Sequence of chain 47.A:
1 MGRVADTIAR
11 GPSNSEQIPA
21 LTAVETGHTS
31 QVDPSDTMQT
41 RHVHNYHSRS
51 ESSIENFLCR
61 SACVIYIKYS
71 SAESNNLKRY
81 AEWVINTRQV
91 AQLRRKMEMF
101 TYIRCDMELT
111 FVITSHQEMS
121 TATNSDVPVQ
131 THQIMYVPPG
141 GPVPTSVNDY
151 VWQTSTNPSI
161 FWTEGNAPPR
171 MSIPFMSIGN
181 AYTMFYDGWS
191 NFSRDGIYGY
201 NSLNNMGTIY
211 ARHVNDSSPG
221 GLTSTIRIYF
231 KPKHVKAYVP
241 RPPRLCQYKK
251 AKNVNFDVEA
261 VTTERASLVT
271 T

This protein binds this small molecule.
Small molecule (SMILES): CCCOc1ccc2cc(S(=O)(=O)Nc3ccc(C(=O)O)cc3)ccc2c1

Sequence of chain 47.C:
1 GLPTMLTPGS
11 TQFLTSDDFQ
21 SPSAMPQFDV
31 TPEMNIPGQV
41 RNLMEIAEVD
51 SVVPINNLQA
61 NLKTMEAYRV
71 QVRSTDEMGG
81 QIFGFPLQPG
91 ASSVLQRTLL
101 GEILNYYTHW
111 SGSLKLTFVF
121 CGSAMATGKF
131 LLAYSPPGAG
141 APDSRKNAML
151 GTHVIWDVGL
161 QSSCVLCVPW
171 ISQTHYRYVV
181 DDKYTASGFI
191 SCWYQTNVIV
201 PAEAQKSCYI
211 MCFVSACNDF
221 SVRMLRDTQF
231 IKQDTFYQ

Sequence of chain 17.A:
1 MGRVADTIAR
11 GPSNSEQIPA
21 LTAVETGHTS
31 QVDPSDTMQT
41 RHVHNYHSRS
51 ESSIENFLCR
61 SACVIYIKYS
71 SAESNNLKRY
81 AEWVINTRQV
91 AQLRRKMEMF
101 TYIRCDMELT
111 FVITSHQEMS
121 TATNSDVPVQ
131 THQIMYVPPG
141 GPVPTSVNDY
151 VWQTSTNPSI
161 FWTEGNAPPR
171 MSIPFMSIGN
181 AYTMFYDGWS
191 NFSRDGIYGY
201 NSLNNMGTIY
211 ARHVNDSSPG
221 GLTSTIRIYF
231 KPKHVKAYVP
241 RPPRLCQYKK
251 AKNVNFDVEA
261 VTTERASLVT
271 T

Binding-site contacts:
Ligand atom C6 contacts residue GLN153 of chain 17.A at 3.2 Å.
Ligand atom O4 contacts residue ARG212 of chain 17.A at 2.8 Å (salt-bridge).
Ligand atom C16 contacts residue PHE236 of chain 47.C at 3.7 Å (hydrophobic).
Ligand atom C8 contacts residue ASP234 of chain 47.C at 3.3 Å.
Ligand atom C13 contacts residue TYR66 of chain 47.A at 3.4 Å (hydrophobic).
Ligand atom C3 contacts residue ASP149 of chain 17.A at 3.5 Å.
Ligand atom C10 contacts residue ASN148 of chain 17.A at 3.7 Å.
Ligand atom O2 contacts residue PHE236 of chain 47.C at 3.4 Å (h-bond).
Ligand atom N1 contacts residue PHE236 of chain 47.C at 3.6 Å.
Ligand atom C20 contacts residue ARG227 of chain 47.A at 3.6 Å.
Ligand atom O5 contacts residue TYR229 of chain 47.A at 3.8 Å.
Ligand atom O1 contacts residue ASP149 of chain 17.A at 3.6 Å.
Ligand atom C4 contacts residue ASN148 of chain 17.A at 3.3 Å.
Ligand atom C7 contacts residue THR235 of chain 47.C at 3.8 Å.
Ligand atom C20 contacts residue ARG212 of chain 17.A at 3.4 Å.
Ligand atom O4 contacts residue ARG227 of chain 47.A at 3.3 Å (salt-bridge).
Ligand atom C6 contacts residue PHE236 of chain 47.C at 3.5 Å (hydrophobic).
Ligand atom N1 contacts residue GLN233 of chain 47.C at 3.3 Å (h-bond).
Ligand atom C15 contacts residue TYR66 of chain 47.A at 3.4 Å (hydrophobic).
Ligand atom O5 contacts residue ARG227 of chain 47.A at 3.5 Å (salt-bridge).
Ligand atom O2 contacts residue THR235 of chain 47.C at 3.0 Å.
Ligand atom O1 contacts residue TYR150 of chain 17.A at 3.0 Å (h-bond).
Ligand atom O2 contacts residue GLN233 of chain 47.C at 3.0 Å.
Ligand atom O1 contacts residue GLN233 of chain 47.C at 3.5 Å (h-bond).
Ligand atom C9 contacts residue ASP234 of chain 47.C at 3.6 Å.
Ligand atom O2 contacts residue ASP234 of chain 47.C at 3.7 Å.
Ligand atom C8 contacts residue ASN148 of chain 17.A at 3.3 Å.
Ligand atom C4 contacts residue ASP149 of chain 17.A at 3.5 Å.
Ligand atom C5 contacts residue GLN153 of chain 17.A at 3.2 Å.
Ligand atom C2 contacts residue TYR66 of chain 47.A at 3.8 Å (hydrophobic).
Ligand atom N1 contacts residue GLN153 of chain 17.A at 2.7 Å (h-bond).
Ligand atom S1 contacts residue GLN233 of chain 47.C at 3.7 Å.
Ligand atom O5 contacts residue ARG212 of chain 17.A at 3.3 Å (salt-bridge).
Ligand atom C9 contacts residue ASN148 of chain 17.A at 3.7 Å.
Ligand atom C14 contacts residue TYR66 of chain 47.A at 3.4 Å (hydrophobic).
Ligand atom C3 contacts residue ASN148 of chain 17.A at 3.5 Å.
Ligand atom C1 contacts residue GLN153 of chain 17.A at 3.4 Å.
Ligand atom C16 contacts residue THR235 of chain 47.C at 3.8 Å.
Ligand atom O5 contacts residue TRP152 of chain 17.A at 3.5 Å (h-bond).
Ligand atom C10 contacts residue ASP234 of chain 47.C at 3.8 Å.